This protein binds this small molecule.
Small molecule (SMILES): OC[C@H]1O[C@H](O[C@H]2[C@H](O)[C@@H](O)[C@@H](O)O[C@@H]2CO)[C@H](O)[C@@H](O)[C@@H]1O

Binding-site contacts:
Ligand atom C6 contacts residue PRO155 of chain 1.C at 3.9 Å (hydrophobic).
Ligand atom O2 contacts residue ASP66 of chain 1.C at 2.6 Å (salt-bridge).
Ligand atom C3 contacts residue TRP63 of chain 1.C at 3.6 Å (hydrophobic).
Ligand atom C4 contacts residue ARG67 of chain 1.C at 3.9 Å.
Ligand atom C6 contacts residue GLU154 of chain 1.C at 3.4 Å.
Ligand atom C2 contacts residue ASP66 of chain 1.C at 3.3 Å.
Ligand atom C1 contacts residue LYS16 of chain 1.C at 3.9 Å.
Ligand atom C2 contacts residue TRP231 of chain 1.C at 3.7 Å (hydrophobic).
Ligand atom O1 contacts residue ASP15 of chain 1.C at 2.6 Å (salt-bridge).
Ligand atom C2 contacts residue GLU112 of chain 1.C at 3.5 Å.
Ligand atom C4 contacts residue TRP341 of chain 1.C at 3.6 Å (hydrophobic).
Ligand atom O2 contacts residue MET331 of chain 1.C at 3.9 Å.
Ligand atom O1 contacts residue ASN13 of chain 1.C at 3.8 Å.
Ligand atom O2 contacts residue TRP231 of chain 1.C at 3.9 Å.
Ligand atom C1 contacts residue TYR156 of chain 1.C at 3.5 Å (hydrophobic).
Ligand atom C6 contacts residue TYR156 of chain 1.C at 3.8 Å (hydrophobic).
Ligand atom C6 contacts residue PHE157 of chain 1.C at 3.9 Å (hydrophobic).
Ligand atom C1 contacts residue ASP15 of chain 1.C at 3.5 Å.
Ligand atom O1 contacts residue LYS16 of chain 1.C at 3.0 Å (salt-bridge).
Ligand atom O6 contacts residue TYR156 of chain 1.C at 3.0 Å (h-bond).
Ligand atom C3 contacts residue ASP66 of chain 1.C at 3.4 Å.
Ligand atom O2 contacts residue GLU112 of chain 1.C at 2.6 Å (salt-bridge).
Ligand atom C4 contacts residue TYR156 of chain 1.C at 3.9 Å (hydrophobic).
Ligand atom O3 contacts residue ALA64 of chain 1.C at 3.4 Å.
Ligand atom O6 contacts residue PHE157 of chain 1.C at 3.8 Å.
Ligand atom O2 contacts residue LYS16 of chain 1.C at 2.9 Å (salt-bridge).
Ligand atom O3 contacts residue ARG67 of chain 1.C at 2.9 Å (salt-bridge).
Ligand atom O6 contacts residue GLU154 of chain 1.C at 2.7 Å (salt-bridge).
Ligand atom C1 contacts residue TRP231 of chain 1.C at 3.6 Å (hydrophobic).
Ligand atom O3 contacts residue TRP63 of chain 1.C at 3.2 Å (h-bond).
Ligand atom O5 contacts residue ASP15 of chain 1.C at 4.0 Å.
Ligand atom O3 contacts residue ASP66 of chain 1.C at 2.6 Å (salt-bridge).
Ligand atom C6 contacts residue TRP341 of chain 1.C at 3.5 Å (hydrophobic).
Ligand atom O5 contacts residue TYR156 of chain 1.C at 3.2 Å.
Ligand atom O3 contacts residue TRP341 of chain 1.C at 3.9 Å.
Ligand atom O2 contacts residue ALA64 of chain 1.C at 3.4 Å.
Ligand atom O4 contacts residue ARG67 of chain 1.C at 2.9 Å (salt-bridge).
Ligand atom O3 contacts residue GLU112 of chain 1.C at 3.8 Å.
Ligand atom O6 contacts residue PRO155 of chain 1.C at 3.2 Å.
Ligand atom O2 contacts residue TRP63 of chain 1.C at 3.4 Å (h-bond).

Sequence of chain 1.C:
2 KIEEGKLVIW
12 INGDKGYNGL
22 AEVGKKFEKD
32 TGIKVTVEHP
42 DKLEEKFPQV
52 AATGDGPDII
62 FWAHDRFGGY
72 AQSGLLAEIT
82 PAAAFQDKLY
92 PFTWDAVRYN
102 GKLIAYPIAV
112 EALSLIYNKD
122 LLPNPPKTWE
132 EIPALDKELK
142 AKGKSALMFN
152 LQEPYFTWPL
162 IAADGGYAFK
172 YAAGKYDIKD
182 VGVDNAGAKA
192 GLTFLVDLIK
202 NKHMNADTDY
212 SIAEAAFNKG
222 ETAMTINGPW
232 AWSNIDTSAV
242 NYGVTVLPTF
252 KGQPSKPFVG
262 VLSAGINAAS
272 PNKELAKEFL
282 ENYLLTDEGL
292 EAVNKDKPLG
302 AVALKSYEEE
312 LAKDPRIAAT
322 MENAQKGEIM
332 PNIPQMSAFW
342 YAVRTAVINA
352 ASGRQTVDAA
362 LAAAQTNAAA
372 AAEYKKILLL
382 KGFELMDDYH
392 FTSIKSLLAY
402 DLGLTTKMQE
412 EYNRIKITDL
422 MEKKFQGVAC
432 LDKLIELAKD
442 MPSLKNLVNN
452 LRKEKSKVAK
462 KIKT